Sequence of chain 1.C:
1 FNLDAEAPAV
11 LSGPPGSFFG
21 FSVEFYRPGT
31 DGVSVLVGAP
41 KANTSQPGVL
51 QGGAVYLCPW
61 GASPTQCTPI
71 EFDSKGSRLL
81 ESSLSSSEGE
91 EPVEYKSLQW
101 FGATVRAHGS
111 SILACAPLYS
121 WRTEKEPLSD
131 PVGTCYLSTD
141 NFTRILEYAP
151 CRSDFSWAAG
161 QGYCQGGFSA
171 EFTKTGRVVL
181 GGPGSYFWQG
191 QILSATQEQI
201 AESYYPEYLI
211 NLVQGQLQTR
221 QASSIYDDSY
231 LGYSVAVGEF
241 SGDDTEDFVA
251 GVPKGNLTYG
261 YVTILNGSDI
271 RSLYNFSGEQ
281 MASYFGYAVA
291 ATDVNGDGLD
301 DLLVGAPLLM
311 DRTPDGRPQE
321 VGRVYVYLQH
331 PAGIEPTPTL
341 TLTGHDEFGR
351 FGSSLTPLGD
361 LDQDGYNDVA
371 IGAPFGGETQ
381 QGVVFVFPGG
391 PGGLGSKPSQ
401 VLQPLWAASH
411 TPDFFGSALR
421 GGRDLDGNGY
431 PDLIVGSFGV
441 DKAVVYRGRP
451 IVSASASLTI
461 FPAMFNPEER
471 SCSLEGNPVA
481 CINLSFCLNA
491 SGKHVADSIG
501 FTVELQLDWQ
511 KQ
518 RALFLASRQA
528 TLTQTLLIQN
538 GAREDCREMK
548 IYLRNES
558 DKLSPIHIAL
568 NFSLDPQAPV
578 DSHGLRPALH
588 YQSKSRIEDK

A small-molecule ligand and the protein it binds are described below.
Small molecule (SMILES): CC(=O)N[C@@H]1[C@@H](O)[C@H](O)[C@@H](CO)O[C@H]1O

Binding-site contacts:
Ligand atom O6 contacts residue PHE142 of chain 1.C at 4.0 Å.
Ligand atom C5 contacts residue ASN141 of chain 1.C at 3.7 Å.
Ligand atom O5 contacts residue PHE142 of chain 1.C at 4.0 Å.
Ligand atom C1 contacts residue ASN141 of chain 1.C at 1.4 Å.
Ligand atom C7 contacts residue ASN141 of chain 1.C at 3.0 Å.
Ligand atom C8 contacts residue ASN141 of chain 1.C at 4.2 Å.
Ligand atom O7 contacts residue ASN141 of chain 1.C at 3.1 Å (h-bond).
Ligand atom C7 contacts residue ASP31 of chain 1.C at 4.5 Å.
Ligand atom C8 contacts residue ASP31 of chain 1.C at 3.1 Å.
Ligand atom N2 contacts residue ASN141 of chain 1.C at 2.6 Å (h-bond).
Ligand atom C2 contacts residue ASN141 of chain 1.C at 2.2 Å.
Ligand atom C8 contacts residue PRO28 of chain 1.C at 3.9 Å (hydrophobic).
Ligand atom C4 contacts residue ASN141 of chain 1.C at 4.1 Å.
Ligand atom O5 contacts residue ASN141 of chain 1.C at 2.4 Å (h-bond).
Ligand atom C3 contacts residue ASN141 of chain 1.C at 3.6 Å.